Binding-site contacts:
Ligand atom CE contacts residue GLY88 of chain 2.B at 3.7 Å.
Ligand atom CB contacts residue GLU89 of chain 2.B at 3.8 Å.
Ligand atom CH contacts residue THR67 of chain 2.B at 3.7 Å.
Ligand atom O contacts residue GLY88 of chain 2.B at 3.2 Å.
Ligand atom N contacts residue HIS116 of chain 2.B at 3.6 Å.
Ligand atom N contacts residue SO41 of chain 2.N at 2.6 Å (h-bond).
Ligand atom O contacts residue PRO117 of chain 2.B at 3.5 Å.
Ligand atom CH contacts residue TRP87 of chain 2.B at 3.4 Å (hydrophobic).
Ligand atom NZ contacts residue TRP87 of chain 2.B at 3.7 Å.
Ligand atom CE contacts residue TRP87 of chain 2.B at 3.6 Å (hydrophobic).
Ligand atom CD contacts residue THR67 of chain 2.B at 3.7 Å.
Ligand atom N contacts residue TRP87 of chain 2.B at 3.8 Å.
Ligand atom C contacts residue GLU89 of chain 2.B at 3.5 Å.
Ligand atom CH contacts residue TYR68 of chain 2.B at 3.5 Å (hydrophobic).
Ligand atom CB contacts residue GLU89 of chain 2.B at 3.7 Å.
Ligand atom NZ contacts residue THR67 of chain 2.B at 2.8 Å (h-bond).
Ligand atom CD contacts residue TRP87 of chain 2.B at 3.8 Å (hydrophobic).
Ligand atom CB contacts residue SO41 of chain 2.N at 3.8 Å.
Ligand atom CB contacts residue HIS116 of chain 2.B at 3.7 Å.
Ligand atom CG contacts residue GLU89 of chain 2.B at 3.6 Å.
Ligand atom O contacts residue GLU89 of chain 2.B at 2.7 Å (salt-bridge).
Ligand atom O contacts residue HIS116 of chain 2.B at 3.5 Å.
Ligand atom CA contacts residue SO41 of chain 2.N at 3.5 Å.
Ligand atom OH contacts residue TRP87 of chain 2.B at 2.5 Å (h-bond).
Ligand atom C contacts residue GLU89 of chain 2.B at 3.9 Å.
Ligand atom OH contacts residue GLY88 of chain 2.B at 3.2 Å (h-bond).
Ligand atom CG contacts residue HIS39 of chain 2.B at 3.8 Å.
Ligand atom CH3 contacts residue TYR68 of chain 2.B at 3.3 Å (hydrophobic).
Ligand atom CB contacts residue HIS65 of chain 2.B at 3.6 Å.
Ligand atom OH contacts residue GLY86 of chain 2.B at 3.2 Å.
Ligand atom CH3 contacts residue TRP87 of chain 2.B at 3.8 Å (hydrophobic).
Ligand atom CA contacts residue GLU89 of chain 2.B at 3.0 Å.
Ligand atom CH3 contacts residue THR67 of chain 2.B at 3.4 Å.
Ligand atom CD contacts residue HIS65 of chain 2.B at 3.6 Å.
Ligand atom CD contacts residue TRP87 of chain 2.B at 3.3 Å (hydrophobic).
Ligand atom CA contacts residue TRP87 of chain 2.B at 3.7 Å (hydrophobic).
Ligand atom OH contacts residue TYR68 of chain 2.B at 3.4 Å (h-bond).
Ligand atom N contacts residue GLU89 of chain 2.B at 3.0 Å (salt-bridge).
Ligand atom CG contacts residue TRP87 of chain 2.B at 3.5 Å (hydrophobic).
Ligand atom C contacts residue GLY88 of chain 2.B at 3.8 Å.

Sequence of chain 2.B:
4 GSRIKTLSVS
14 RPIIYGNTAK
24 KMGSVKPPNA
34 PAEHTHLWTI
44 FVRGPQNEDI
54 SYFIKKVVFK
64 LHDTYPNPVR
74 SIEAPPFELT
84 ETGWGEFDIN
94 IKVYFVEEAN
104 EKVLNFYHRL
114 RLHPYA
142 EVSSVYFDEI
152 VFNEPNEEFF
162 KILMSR

The small molecule below binds the protein below.
Small molecule (SMILES): CC(=O)NCCCC[C@H](N)C(=O)N[C@@H](CO)C(=O)N[C@@H](C)C(=O)N1CCC[C@H]1C(=O)N[C@@H](C)C=O